Binding-site contacts:
Ligand atom C14 contacts residue HIS164 of chain 2.A at 3.6 Å.
Ligand atom N09 contacts residue PHE140 of chain 2.A at 2.9 Å (h-bond).
Ligand atom O01 contacts residue CYS145 of chain 2.A at 2.5 Å (h-bond).
Ligand atom O38 contacts residue GLU166 of chain 2.A at 2.9 Å (salt-bridge).
Ligand atom O01 contacts residue SER144 of chain 2.A at 3.7 Å.
Ligand atom C30 contacts residue ALA191 of chain 2.A at 3.5 Å (hydrophobic).
Ligand atom C33 contacts residue GLN192 of chain 2.A at 3.1 Å.
Ligand atom C35 contacts residue THR190 of chain 2.A at 3.7 Å.
Ligand atom C18 contacts residue TYR54 of chain 2.A at 3.7 Å (hydrophobic).
Ligand atom C06 contacts residue ASN142 of chain 2.A at 3.3 Å.
Ligand atom C30 contacts residue PRO168 of chain 2.A at 3.3 Å (hydrophobic).
Ligand atom N25 contacts residue GLU166 of chain 2.A at 2.8 Å (salt-bridge).
Ligand atom C32 contacts residue ALA193 of chain 2.A at 3.6 Å (hydrophobic).
Ligand atom O37 contacts residue GLN189 of chain 2.A at 3.3 Å.
Ligand atom O38 contacts residue MET165 of chain 2.A at 3.0 Å.
Ligand atom C35 contacts residue LEU167 of chain 2.A at 3.6 Å (hydrophobic).
Ligand atom C32 contacts residue GLN192 of chain 2.A at 3.2 Å.
Ligand atom N12 contacts residue CYS145 of chain 2.A at 2.9 Å (h-bond).
Ligand atom C04 contacts residue CYS145 of chain 2.A at 3.2 Å (hydrophobic).
Ligand atom O11 contacts residue PHE140 of chain 2.A at 3.5 Å.
Ligand atom C18 contacts residue MET49 of chain 2.A at 3.7 Å (hydrophobic).
Ligand atom C03 contacts residue CYS145 of chain 2.A at 2.7 Å (hydrophobic).
Ligand atom O01 contacts residue GLY143 of chain 2.A at 3.6 Å.
Ligand atom C10 contacts residue GLU166 of chain 2.A at 3.6 Å.
Ligand atom C26 contacts residue GLU166 of chain 2.A at 3.7 Å.
Ligand atom C02 contacts residue HIS41 of chain 2.A at 3.6 Å.
Ligand atom O11 contacts residue HIS163 of chain 2.A at 2.7 Å (h-bond).
Ligand atom C36 contacts residue GLU166 of chain 2.A at 3.5 Å.
Ligand atom C07 contacts residue ASN142 of chain 2.A at 3.4 Å.
Ligand atom C29 contacts residue PRO168 of chain 2.A at 3.6 Å (hydrophobic).
Ligand atom O11 contacts residue GLU166 of chain 2.A at 3.6 Å.
Ligand atom C13 contacts residue HIS164 of chain 2.A at 3.7 Å.
Ligand atom N09 contacts residue GLU166 of chain 2.A at 3.0 Å (salt-bridge).
Ligand atom C33 contacts residue ALA193 of chain 2.A at 3.6 Å (hydrophobic).
Ligand atom C34 contacts residue THR190 of chain 2.A at 3.7 Å.
Ligand atom C27 contacts residue GLU166 of chain 2.A at 3.6 Å.
Ligand atom C02 contacts residue CYS145 of chain 2.A at 1.8 Å (hydrophobic).
Ligand atom C31 contacts residue ALA191 of chain 2.A at 3.5 Å (hydrophobic).
Ligand atom C31 contacts residue PRO168 of chain 2.A at 3.5 Å (hydrophobic).
Ligand atom N12 contacts residue HIS164 of chain 2.A at 2.9 Å (h-bond).

A small-molecule ligand and the protein it binds are described below.
Small molecule (SMILES): CC(C)C[C@H](NC(=O)[C@@H](NC(=O)c1ccc2ccccc2c1)C(C)C)C(=O)N[C@H](C=O)C[C@@H]1CCCNC1=O

Sequence of chain 2.A:
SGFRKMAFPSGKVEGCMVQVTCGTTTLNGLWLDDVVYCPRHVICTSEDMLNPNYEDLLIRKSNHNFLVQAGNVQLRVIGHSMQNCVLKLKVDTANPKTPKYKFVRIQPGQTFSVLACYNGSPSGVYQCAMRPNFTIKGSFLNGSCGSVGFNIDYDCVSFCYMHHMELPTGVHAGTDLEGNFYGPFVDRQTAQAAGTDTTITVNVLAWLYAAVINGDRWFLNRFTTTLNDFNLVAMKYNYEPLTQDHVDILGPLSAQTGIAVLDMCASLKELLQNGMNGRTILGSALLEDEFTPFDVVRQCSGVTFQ

Sequence of chain 1.A:
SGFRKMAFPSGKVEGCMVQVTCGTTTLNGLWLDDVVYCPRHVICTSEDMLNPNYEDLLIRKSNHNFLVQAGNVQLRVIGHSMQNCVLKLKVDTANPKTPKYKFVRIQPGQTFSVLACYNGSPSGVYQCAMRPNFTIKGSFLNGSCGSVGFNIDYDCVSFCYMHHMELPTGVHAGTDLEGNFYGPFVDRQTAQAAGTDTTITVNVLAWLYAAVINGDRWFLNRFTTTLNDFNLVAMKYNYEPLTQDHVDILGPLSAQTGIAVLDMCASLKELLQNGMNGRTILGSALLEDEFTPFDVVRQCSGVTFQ